Binding-site contacts:
Ligand atom C2 contacts residue ASN17 of chain 1.B at 2.5 Å.
Ligand atom O5 contacts residue ASN17 of chain 1.B at 2.4 Å (h-bond).
Ligand atom C8 contacts residue CYS15 of chain 1.B at 4.0 Å (hydrophobic).
Ligand atom O7 contacts residue CYS15 of chain 1.B at 2.8 Å (h-bond).
Ligand atom C5 contacts residue ASN17 of chain 1.B at 3.7 Å.
Ligand atom C3 contacts residue ASN17 of chain 1.B at 3.8 Å.
Ligand atom C8 contacts residue ASN137 of chain 1.B at 4.2 Å.
Ligand atom C7 contacts residue ASN17 of chain 1.B at 3.5 Å.
Ligand atom C6 contacts residue ASN137 of chain 1.B at 4.1 Å.
Ligand atom C7 contacts residue CYS15 of chain 1.B at 3.9 Å (hydrophobic).
Ligand atom O7 contacts residue VAL16 of chain 1.B at 4.0 Å.
Ligand atom C1 contacts residue ASN137 of chain 1.B at 4.3 Å.
Ligand atom C8 contacts residue ASN17 of chain 1.B at 3.7 Å.
Ligand atom O5 contacts residue ASN137 of chain 1.B at 3.9 Å.
Ligand atom O7 contacts residue ASN17 of chain 1.B at 4.4 Å.
Ligand atom C5 contacts residue ASN137 of chain 1.B at 3.9 Å.
Ligand atom C1 contacts residue ASN17 of chain 1.B at 1.4 Å.
Ligand atom N2 contacts residue ASN17 of chain 1.B at 2.9 Å (h-bond).
Ligand atom C4 contacts residue ASN17 of chain 1.B at 4.2 Å.

The small molecule below binds the protein below.
Small molecule (SMILES): CC(=O)N[C@@H]1[C@@H](O)[C@H](O)[C@@H](CO)O[C@H]1O

Sequence of chain 1.B:
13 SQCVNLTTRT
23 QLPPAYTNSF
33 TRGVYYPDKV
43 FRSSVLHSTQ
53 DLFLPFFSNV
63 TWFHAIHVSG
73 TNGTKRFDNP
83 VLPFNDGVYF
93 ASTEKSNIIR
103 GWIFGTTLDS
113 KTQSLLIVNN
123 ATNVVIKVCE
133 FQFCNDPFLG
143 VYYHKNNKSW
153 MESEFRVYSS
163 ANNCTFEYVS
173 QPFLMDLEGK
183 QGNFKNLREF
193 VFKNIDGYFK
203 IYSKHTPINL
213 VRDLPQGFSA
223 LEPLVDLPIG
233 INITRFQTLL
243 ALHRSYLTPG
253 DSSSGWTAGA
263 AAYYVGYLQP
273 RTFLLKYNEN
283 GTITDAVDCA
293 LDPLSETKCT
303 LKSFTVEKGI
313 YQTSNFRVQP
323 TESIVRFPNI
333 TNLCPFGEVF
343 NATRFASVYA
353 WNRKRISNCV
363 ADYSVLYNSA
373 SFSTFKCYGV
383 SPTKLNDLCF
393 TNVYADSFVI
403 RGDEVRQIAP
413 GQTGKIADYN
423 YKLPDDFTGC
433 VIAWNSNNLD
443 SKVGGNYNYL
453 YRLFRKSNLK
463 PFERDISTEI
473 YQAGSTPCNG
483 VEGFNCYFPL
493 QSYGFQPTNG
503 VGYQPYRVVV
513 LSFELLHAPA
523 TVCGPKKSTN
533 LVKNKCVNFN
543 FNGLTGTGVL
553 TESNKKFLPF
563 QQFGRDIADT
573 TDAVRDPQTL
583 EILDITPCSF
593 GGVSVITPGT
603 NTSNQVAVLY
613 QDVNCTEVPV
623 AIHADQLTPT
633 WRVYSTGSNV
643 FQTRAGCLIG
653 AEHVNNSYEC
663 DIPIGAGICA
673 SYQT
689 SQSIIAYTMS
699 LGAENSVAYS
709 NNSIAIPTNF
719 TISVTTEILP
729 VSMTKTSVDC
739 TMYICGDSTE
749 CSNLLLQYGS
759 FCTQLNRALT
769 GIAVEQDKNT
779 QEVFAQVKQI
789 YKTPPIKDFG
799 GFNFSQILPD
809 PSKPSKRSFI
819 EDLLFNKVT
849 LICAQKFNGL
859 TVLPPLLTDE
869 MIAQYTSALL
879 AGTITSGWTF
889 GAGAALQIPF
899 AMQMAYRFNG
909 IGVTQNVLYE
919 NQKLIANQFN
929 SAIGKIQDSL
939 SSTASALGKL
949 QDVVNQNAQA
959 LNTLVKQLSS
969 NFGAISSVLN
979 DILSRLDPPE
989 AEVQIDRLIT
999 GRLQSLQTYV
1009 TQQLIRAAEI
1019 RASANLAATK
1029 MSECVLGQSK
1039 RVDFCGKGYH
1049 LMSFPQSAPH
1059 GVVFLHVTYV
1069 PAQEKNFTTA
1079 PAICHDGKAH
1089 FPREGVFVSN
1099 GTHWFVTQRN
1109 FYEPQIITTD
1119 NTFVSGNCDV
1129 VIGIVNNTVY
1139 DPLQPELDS